The protein below binds the small molecule below.
Small molecule (SMILES): CC(=O)N[C@H]1[C@H](O[C@H]2[C@H](O)[C@@H](NC(C)=O)CO[C@@H]2CO)O[C@H](CO)[C@@H](O)[C@@H]1O

Sequence of chain 1.A:
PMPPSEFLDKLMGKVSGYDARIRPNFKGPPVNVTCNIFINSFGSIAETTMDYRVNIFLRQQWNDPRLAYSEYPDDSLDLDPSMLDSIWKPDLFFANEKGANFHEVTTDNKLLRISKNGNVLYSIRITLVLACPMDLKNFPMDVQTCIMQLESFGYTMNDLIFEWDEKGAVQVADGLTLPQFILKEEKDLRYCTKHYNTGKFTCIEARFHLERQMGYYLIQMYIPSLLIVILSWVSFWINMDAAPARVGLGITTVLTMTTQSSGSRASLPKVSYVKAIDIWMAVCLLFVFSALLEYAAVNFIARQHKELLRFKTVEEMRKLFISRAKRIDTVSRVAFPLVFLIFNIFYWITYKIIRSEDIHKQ

Binding-site contacts:
Ligand atom C5 contacts residue PRO60 of chain 1.A at 3.8 Å (hydrophobic).
Ligand atom C2 contacts residue ILE191 of chain 1.A at 3.8 Å (hydrophobic).
Ligand atom C6 contacts residue PRO60 of chain 1.A at 3.5 Å (hydrophobic).
Ligand atom C6 contacts residue PRO59 of chain 1.A at 3.7 Å (hydrophobic).
Ligand atom C4 contacts residue PRO60 of chain 1.A at 4.3 Å (hydrophobic).
Ligand atom O6 contacts residue ASN62 of chain 1.A at 4.3 Å.
Ligand atom N2 contacts residue ASN62 of chain 1.A at 2.9 Å (h-bond).
Ligand atom C4 contacts residue ASN62 of chain 1.A at 4.1 Å.
Ligand atom O5 contacts residue ASN62 of chain 1.A at 2.3 Å (h-bond).
Ligand atom O6 contacts residue PRO60 of chain 1.A at 3.7 Å.
Ligand atom C5 contacts residue ASN62 of chain 1.A at 3.6 Å.
Ligand atom C8 contacts residue GLU193 of chain 1.A at 4.1 Å.
Ligand atom O6 contacts residue PRO59 of chain 1.A at 4.5 Å.
Ligand atom O3 contacts residue ILE191 of chain 1.A at 4.3 Å.
Ligand atom N2 contacts residue ILE191 of chain 1.A at 4.0 Å.
Ligand atom C7 contacts residue ASN62 of chain 1.A at 3.6 Å.
Ligand atom O5 contacts residue PRO60 of chain 1.A at 3.2 Å (h-bond).
Ligand atom C2 contacts residue ASN62 of chain 1.A at 2.3 Å.
Ligand atom C1 contacts residue PRO60 of chain 1.A at 4.2 Å (hydrophobic).
Ligand atom C3 contacts residue ASN62 of chain 1.A at 3.7 Å.
Ligand atom C1 contacts residue ASN62 of chain 1.A at 1.4 Å.
Ligand atom O4 contacts residue PRO59 of chain 1.A at 4.4 Å.
Ligand atom O7 contacts residue ASN62 of chain 1.A at 3.9 Å.